The protein below binds the small molecule below.
Small molecule (SMILES): CC(=O)N[C@@H]1[C@@H](O)[C@H](O)[C@@H](CO)O[C@H]1O

Sequence of chain 5.K:
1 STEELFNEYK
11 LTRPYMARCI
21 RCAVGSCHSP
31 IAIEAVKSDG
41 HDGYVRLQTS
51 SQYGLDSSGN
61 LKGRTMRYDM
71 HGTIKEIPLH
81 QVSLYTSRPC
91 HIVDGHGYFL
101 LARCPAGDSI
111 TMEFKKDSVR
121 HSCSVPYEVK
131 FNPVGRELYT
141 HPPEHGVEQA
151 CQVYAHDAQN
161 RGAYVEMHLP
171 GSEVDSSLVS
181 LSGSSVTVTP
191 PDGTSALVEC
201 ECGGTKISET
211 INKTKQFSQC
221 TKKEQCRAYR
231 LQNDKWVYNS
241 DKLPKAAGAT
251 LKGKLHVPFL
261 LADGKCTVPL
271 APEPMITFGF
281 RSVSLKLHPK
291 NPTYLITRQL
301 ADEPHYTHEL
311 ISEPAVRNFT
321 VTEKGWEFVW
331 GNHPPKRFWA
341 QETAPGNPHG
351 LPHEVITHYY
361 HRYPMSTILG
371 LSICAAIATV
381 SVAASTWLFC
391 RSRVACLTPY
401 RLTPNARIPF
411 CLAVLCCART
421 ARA

Binding-site contacts:
Ligand atom C6 contacts residue SER284 of chain 5.K at 3.4 Å.
Ligand atom O6 contacts residue SER284 of chain 5.K at 2.9 Å (h-bond).
Ligand atom O4 contacts residue ASN318 of chain 5.K at 4.5 Å.
Ligand atom O6 contacts residue ASN318 of chain 5.K at 3.0 Å (h-bond).
Ligand atom C6 contacts residue ASN318 of chain 5.K at 3.2 Å.